Binding-site contacts:
Ligand atom C4 contacts residue ASN396 of chain 1.C at 4.2 Å.
Ligand atom C1 contacts residue ASN396 of chain 1.C at 1.4 Å.
Ligand atom N2 contacts residue ASN396 of chain 1.C at 2.9 Å (h-bond).
Ligand atom C2 contacts residue ASN396 of chain 1.C at 2.5 Å.
Ligand atom C7 contacts residue LEU395 of chain 1.C at 4.0 Å (hydrophobic).
Ligand atom O7 contacts residue ASN396 of chain 1.C at 4.3 Å.
Ligand atom O7 contacts residue LEU395 of chain 1.C at 3.4 Å.
Ligand atom O5 contacts residue ASN396 of chain 1.C at 2.3 Å (h-bond).
Ligand atom C8 contacts residue LEU395 of chain 1.C at 4.5 Å (hydrophobic).
Ligand atom C8 contacts residue ASN396 of chain 1.C at 3.6 Å.
Ligand atom C7 contacts residue ASN396 of chain 1.C at 3.4 Å.
Ligand atom C5 contacts residue ASN396 of chain 1.C at 3.6 Å.
Ligand atom C3 contacts residue ASN396 of chain 1.C at 3.8 Å.

Sequence of chain 1.C:
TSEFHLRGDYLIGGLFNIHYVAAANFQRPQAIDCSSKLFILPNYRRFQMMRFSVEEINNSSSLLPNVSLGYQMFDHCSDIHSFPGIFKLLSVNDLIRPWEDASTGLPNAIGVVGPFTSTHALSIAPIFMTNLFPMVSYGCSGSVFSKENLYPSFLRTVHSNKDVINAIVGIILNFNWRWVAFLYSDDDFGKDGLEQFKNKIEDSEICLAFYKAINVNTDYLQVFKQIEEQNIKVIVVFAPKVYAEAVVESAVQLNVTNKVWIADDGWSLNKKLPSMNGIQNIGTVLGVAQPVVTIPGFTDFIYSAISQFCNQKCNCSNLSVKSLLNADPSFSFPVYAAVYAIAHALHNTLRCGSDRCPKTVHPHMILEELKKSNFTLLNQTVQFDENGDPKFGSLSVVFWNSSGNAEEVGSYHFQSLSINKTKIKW

A small-molecule ligand and the protein it binds are described below.
Small molecule (SMILES): CC(=O)N[C@@H]1[C@@H](O)[C@H](O)[C@@H](CO)O[C@H]1O